This protein binds this small molecule.
Small molecule (SMILES): OC[C@H]1O[C@H](O)[C@@H](O)[C@@H](O)[C@@H]1O

Binding-site contacts:
Ligand atom C3 contacts residue ASP92 of chain 1.D at 4.2 Å.
Ligand atom C2 contacts residue GLN90 of chain 1.D at 3.7 Å.
Ligand atom C6 contacts residue ASN94 of chain 1.D at 3.6 Å.
Ligand atom C2 contacts residue ASN94 of chain 1.D at 4.1 Å.
Ligand atom O6 contacts residue ASN94 of chain 1.D at 3.4 Å (h-bond).
Ligand atom C5 contacts residue ASN94 of chain 1.D at 3.6 Å.
Ligand atom O2 contacts residue VAL96 of chain 1.D at 4.3 Å.
Ligand atom C3 contacts residue ASN84 of chain 1.C at 4.1 Å.
Ligand atom O4 contacts residue GLN90 of chain 1.D at 4.2 Å.
Ligand atom O4 contacts residue ASN84 of chain 1.C at 3.1 Å.
Ligand atom O3 contacts residue ASP92 of chain 1.D at 3.9 Å.
Ligand atom O6 contacts residue SER104 of chain 1.C at 3.6 Å (h-bond).
Ligand atom O3 contacts residue TYR98 of chain 1.D at 3.9 Å.
Ligand atom C5 contacts residue ASN84 of chain 1.C at 3.9 Å.
Ligand atom C1 contacts residue ASN94 of chain 1.D at 3.5 Å.
Ligand atom C1 contacts residue ASP92 of chain 1.D at 4.3 Å.
Ligand atom C4 contacts residue VAL96 of chain 1.D at 3.8 Å (hydrophobic).
Ligand atom C6 contacts residue VAL96 of chain 1.D at 4.1 Å (hydrophobic).
Ligand atom C4 contacts residue ASN94 of chain 1.D at 4.1 Å.
Ligand atom O4 contacts residue TYR98 of chain 1.D at 3.1 Å (h-bond).
Ligand atom C4 contacts residue TYR98 of chain 1.D at 4.0 Å (hydrophobic).
Ligand atom C6 contacts residue ASN84 of chain 1.C at 4.1 Å.
Ligand atom C2 contacts residue ASP92 of chain 1.D at 3.2 Å.
Ligand atom O2 contacts residue ASN94 of chain 1.D at 3.3 Å.
Ligand atom O2 contacts residue ASP92 of chain 1.D at 2.7 Å (salt-bridge).
Ligand atom C6 contacts residue SER104 of chain 1.C at 4.2 Å.
Ligand atom O2 contacts residue GLN90 of chain 1.D at 2.7 Å (h-bond).
Ligand atom C6 contacts residue ASP101 of chain 1.C at 4.2 Å.
Ligand atom O4 contacts residue VAL96 of chain 1.D at 4.1 Å.
Ligand atom O5 contacts residue ASN94 of chain 1.D at 2.8 Å (h-bond).
Ligand atom C4 contacts residue GLN90 of chain 1.D at 4.0 Å.
Ligand atom C3 contacts residue GLN90 of chain 1.D at 3.7 Å.
Ligand atom C4 contacts residue ASN84 of chain 1.C at 4.1 Å.
Ligand atom O3 contacts residue GLN90 of chain 1.D at 2.9 Å (h-bond).
Ligand atom C5 contacts residue VAL96 of chain 1.D at 4.4 Å (hydrophobic).

Sequence of chain 1.D:
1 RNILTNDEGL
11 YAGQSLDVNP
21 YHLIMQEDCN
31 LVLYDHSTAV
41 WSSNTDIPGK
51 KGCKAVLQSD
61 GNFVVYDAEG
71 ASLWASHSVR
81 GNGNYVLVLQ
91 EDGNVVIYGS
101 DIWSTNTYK

Sequence of chain 1.C:
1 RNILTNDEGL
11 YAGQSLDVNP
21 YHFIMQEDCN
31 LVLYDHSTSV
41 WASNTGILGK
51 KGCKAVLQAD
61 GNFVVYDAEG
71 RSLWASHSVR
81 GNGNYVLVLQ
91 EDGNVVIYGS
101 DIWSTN